Binding-site contacts:
Ligand atom C06 contacts residue HIS425 of chain 1.A at 3.9 Å.
Ligand atom C16 contacts residue GLU402 of chain 1.A at 3.5 Å.
Ligand atom C03 contacts residue THR599 of chain 1.A at 4.0 Å.
Ligand atom C07 contacts residue THR599 of chain 1.A at 3.7 Å.
Ligand atom C11 contacts residue THR599 of chain 1.A at 3.9 Å.
Ligand atom C05 contacts residue PHE328 of chain 1.A at 4.3 Å (hydrophobic).
Ligand atom C02 contacts residue HIS425 of chain 1.A at 3.7 Å.
Ligand atom C09 contacts residue GLY422 of chain 1.A at 3.9 Å.
Ligand atom C13 contacts residue MET602 of chain 1.A at 3.8 Å (hydrophobic).
Ligand atom C09 contacts residue GLY421 of chain 1.A at 3.0 Å.
Ligand atom O14 contacts residue HIS425 of chain 1.A at 3.4 Å.
Ligand atom C11 contacts residue LEU420 of chain 1.A at 4.1 Å (hydrophobic).
Ligand atom C10 contacts residue ALA598 of chain 1.A at 3.6 Å (hydrophobic).
Ligand atom C02 contacts residue ARG469 of chain 1.A at 4.1 Å.
Ligand atom C15 contacts residue HIS425 of chain 1.A at 3.3 Å.
Ligand atom C12 contacts residue MET602 of chain 1.A at 3.8 Å (hydrophobic).
Ligand atom C15 contacts residue GLU402 of chain 1.A at 4.1 Å.
Ligand atom C06 contacts residue THR599 of chain 1.A at 3.6 Å.
Ligand atom C09 contacts residue THR599 of chain 1.A at 3.3 Å.
Ligand atom C16 contacts residue HIS425 of chain 1.A at 3.9 Å.
Ligand atom C07 contacts residue HIS425 of chain 1.A at 3.3 Å.
Ligand atom C10 contacts residue GLY421 of chain 1.A at 3.0 Å.
Ligand atom C07 contacts residue ARG469 of chain 1.A at 3.1 Å.
Ligand atom C11 contacts residue GLY421 of chain 1.A at 4.1 Å.
Ligand atom C04 contacts residue THR599 of chain 1.A at 3.9 Å.
Ligand atom N17 contacts residue GLU402 of chain 1.A at 2.9 Å (salt-bridge).
Ligand atom C05 contacts residue THR599 of chain 1.A at 3.7 Å.
Ligand atom C08 contacts residue GLY421 of chain 1.A at 4.2 Å.
Ligand atom B01 contacts residue ARG469 of chain 1.A at 4.3 Å.
Ligand atom C04 contacts residue LEU603 of chain 1.A at 3.5 Å (hydrophobic).
Ligand atom C02 contacts residue THR599 of chain 1.A at 3.9 Å.
Ligand atom B01 contacts residue HIS425 of chain 1.A at 4.0 Å.
Ligand atom C10 contacts residue THR599 of chain 1.A at 3.4 Å.
Ligand atom C06 contacts residue ARG469 of chain 1.A at 3.9 Å.
Ligand atom C05 contacts residue LEU603 of chain 1.A at 3.8 Å (hydrophobic).
Ligand atom C06 contacts residue PHE328 of chain 1.A at 3.8 Å (hydrophobic).
Ligand atom N17 contacts residue MET602 of chain 1.A at 4.0 Å.
Ligand atom C11 contacts residue ALA598 of chain 1.A at 3.3 Å (hydrophobic).
Ligand atom C12 contacts residue ALA598 of chain 1.A at 4.1 Å (hydrophobic).
Ligand atom C05 contacts residue LEU331 of chain 1.A at 4.2 Å (hydrophobic).

This small molecule binds to this protein.
Small molecule (SMILES): NCCOB(c1ccccc1)c1ccccc1

Sequence of chain 1.A:
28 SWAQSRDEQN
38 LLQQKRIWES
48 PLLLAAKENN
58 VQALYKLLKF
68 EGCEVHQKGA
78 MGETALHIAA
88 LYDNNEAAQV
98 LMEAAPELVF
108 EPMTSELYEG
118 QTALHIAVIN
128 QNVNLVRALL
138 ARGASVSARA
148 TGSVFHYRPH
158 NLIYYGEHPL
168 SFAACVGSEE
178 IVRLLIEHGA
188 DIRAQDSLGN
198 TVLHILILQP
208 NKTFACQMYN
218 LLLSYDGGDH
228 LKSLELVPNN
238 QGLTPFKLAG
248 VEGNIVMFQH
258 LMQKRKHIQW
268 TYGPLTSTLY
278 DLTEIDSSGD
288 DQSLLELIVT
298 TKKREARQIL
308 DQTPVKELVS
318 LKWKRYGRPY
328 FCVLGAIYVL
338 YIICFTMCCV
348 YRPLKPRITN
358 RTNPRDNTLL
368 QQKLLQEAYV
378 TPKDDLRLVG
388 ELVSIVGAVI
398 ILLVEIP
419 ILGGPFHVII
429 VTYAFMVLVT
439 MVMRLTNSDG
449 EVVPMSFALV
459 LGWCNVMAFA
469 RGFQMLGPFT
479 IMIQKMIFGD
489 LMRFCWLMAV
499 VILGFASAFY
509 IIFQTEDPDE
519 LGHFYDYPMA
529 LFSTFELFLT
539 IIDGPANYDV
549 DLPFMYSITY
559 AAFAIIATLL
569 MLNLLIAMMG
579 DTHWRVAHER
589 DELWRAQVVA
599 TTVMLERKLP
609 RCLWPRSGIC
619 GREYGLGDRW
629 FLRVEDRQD